The small molecule below binds the protein below.
Small molecule (SMILES): Nc1nc2c(ncn2[C@@H]2O[C@H](CO[P](=O)(O)O[P](=O)(O)NP(=O)(O)O)[C@@H](O)[C@H]2O)c(=O)[nH]1

Binding-site contacts:
Ligand atom N1 contacts residue THR174 of chain 1.A at 3.5 Å (h-bond).
Ligand atom C6 contacts residue THR174 of chain 1.A at 3.4 Å.
Ligand atom C5 contacts residue LYS144 of chain 1.A at 3.5 Å.
Ligand atom C6 contacts residue LYS144 of chain 1.A at 3.2 Å.
Ligand atom PG contacts residue MG1 of chain 1.E at 3.2 Å.
Ligand atom O2G contacts residue ARG55 of chain 1.A at 2.8 Å (salt-bridge).
Ligand atom O2A contacts residue THR28 of chain 1.A at 3.3 Å (h-bond).
Ligand atom C4 contacts residue THR174 of chain 1.A at 3.5 Å.
Ligand atom PB contacts residue LYS27 of chain 1.A at 3.5 Å.
Ligand atom O1B contacts residue GLY26 of chain 1.A at 3.0 Å (h-bond).
Ligand atom N1 contacts residue LYS144 of chain 1.A at 3.5 Å.
Ligand atom C5 contacts residue THR174 of chain 1.A at 3.5 Å.
Ligand atom N9 contacts residue THR174 of chain 1.A at 3.6 Å.
Ligand atom O4' contacts residue LYS144 of chain 1.A at 3.1 Å (salt-bridge).
Ligand atom O2' contacts residue THR174 of chain 1.A at 3.5 Å.
Ligand atom N2 contacts residue ASP146 of chain 1.A at 3.0 Å (salt-bridge).
Ligand atom O1G contacts residue LYS27 of chain 1.A at 2.9 Å (salt-bridge).
Ligand atom O1B contacts residue SER25 of chain 1.A at 3.3 Å (h-bond).
Ligand atom O2A contacts residue GLY26 of chain 1.A at 3.4 Å.
Ligand atom O6 contacts residue VAL172 of chain 1.A at 3.5 Å.
Ligand atom O2A contacts residue THR29 of chain 1.A at 2.9 Å (h-bond).
Ligand atom N1 contacts residue ASP146 of chain 1.A at 2.9 Å (salt-bridge).
Ligand atom PB contacts residue MG1 of chain 1.E at 3.2 Å.
Ligand atom O1B contacts residue LYS27 of chain 1.A at 2.7 Å (salt-bridge).
Ligand atom O1G contacts residue GLY83 of chain 1.A at 2.7 Å (h-bond).
Ligand atom C8 contacts residue THR29 of chain 1.A at 3.6 Å.
Ligand atom O5' contacts residue THR29 of chain 1.A at 3.6 Å (h-bond).
Ligand atom O3G contacts residue THR56 of chain 1.A at 2.7 Å (h-bond).
Ligand atom O6 contacts residue LYS144 of chain 1.A at 3.3 Å.
Ligand atom O3A contacts residue LEU24 of chain 1.A at 3.5 Å.
Ligand atom O6 contacts residue ALA173 of chain 1.A at 3.1 Å (h-bond).
Ligand atom O2B contacts residue MG1 of chain 1.E at 2.1 Å.
Ligand atom O3A contacts residue GLY26 of chain 1.A at 3.3 Å (h-bond).
Ligand atom N3B contacts residue LEU24 of chain 1.A at 3.0 Å (h-bond).
Ligand atom O6 contacts residue ASN143 of chain 1.A at 3.1 Å (h-bond).
Ligand atom O2B contacts residue THR28 of chain 1.A at 2.9 Å (h-bond).
Ligand atom N7 contacts residue ASN143 of chain 1.A at 3.3 Å (h-bond).
Ligand atom C2 contacts residue ASP146 of chain 1.A at 3.6 Å.
Ligand atom N3B contacts residue MG1 of chain 1.E at 3.5 Å.
Ligand atom O3G contacts residue MG1 of chain 1.E at 1.9 Å.

Sequence of chain 1.A:
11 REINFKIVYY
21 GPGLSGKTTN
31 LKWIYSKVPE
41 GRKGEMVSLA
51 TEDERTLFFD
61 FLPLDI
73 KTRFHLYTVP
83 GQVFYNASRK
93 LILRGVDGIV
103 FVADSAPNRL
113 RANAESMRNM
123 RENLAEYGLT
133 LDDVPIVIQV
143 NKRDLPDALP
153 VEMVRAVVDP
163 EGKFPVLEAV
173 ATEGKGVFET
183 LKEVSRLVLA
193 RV